Binding-site contacts:
Ligand atom O1 contacts residue ARG150 of chain 2.C at 4.2 Å.
Ligand atom C2 contacts residue PHE120 of chain 2.C at 4.0 Å (hydrophobic).
Ligand atom C7 contacts residue ASN81 of chain 2.C at 4.3 Å.
Ligand atom O5 contacts residue ASN81 of chain 2.C at 4.0 Å.
Ligand atom O1 contacts residue PHE120 of chain 2.C at 3.6 Å.
Ligand atom C1 contacts residue PHE120 of chain 2.C at 4.5 Å (hydrophobic).
Ligand atom O7 contacts residue PHE120 of chain 2.C at 3.6 Å.
Ligand atom O1 contacts residue ASN81 of chain 2.C at 2.1 Å (h-bond).
Ligand atom N2 contacts residue PHE120 of chain 2.C at 4.1 Å.
Ligand atom C7 contacts residue PHE120 of chain 2.C at 4.3 Å (hydrophobic).
Ligand atom C1 contacts residue ASN81 of chain 2.C at 2.9 Å.
Ligand atom C2 contacts residue ASN81 of chain 2.C at 3.6 Å.
Ligand atom N2 contacts residue ASN81 of chain 2.C at 3.2 Å (h-bond).
Ligand atom O7 contacts residue ILE121 of chain 2.C at 3.6 Å.

A small-molecule ligand and the protein it binds are described below.
Small molecule (SMILES): CC(=O)N[C@@H]1[C@@H](O)[C@H](O)[C@@H](CO)O[C@H]1O

Sequence of chain 2.C:
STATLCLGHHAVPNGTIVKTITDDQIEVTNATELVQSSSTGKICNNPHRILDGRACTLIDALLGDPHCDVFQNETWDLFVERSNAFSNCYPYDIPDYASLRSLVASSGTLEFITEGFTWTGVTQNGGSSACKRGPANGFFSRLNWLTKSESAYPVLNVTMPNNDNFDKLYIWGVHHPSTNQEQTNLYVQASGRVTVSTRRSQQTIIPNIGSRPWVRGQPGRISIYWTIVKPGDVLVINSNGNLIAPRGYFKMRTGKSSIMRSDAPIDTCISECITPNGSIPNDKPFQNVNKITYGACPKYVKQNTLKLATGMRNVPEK